Binding-site contacts:
Ligand atom C5 contacts residue ASN248 of chain 1.A at 3.7 Å.
Ligand atom C5 contacts residue ARG183 of chain 1.A at 4.4 Å.
Ligand atom C7 contacts residue ASN248 of chain 1.A at 3.3 Å.
Ligand atom C4 contacts residue ASN248 of chain 1.A at 4.2 Å.
Ligand atom O5 contacts residue ASN248 of chain 1.A at 2.4 Å (h-bond).
Ligand atom C8 contacts residue ASN248 of chain 1.A at 4.4 Å.
Ligand atom C2 contacts residue ASN248 of chain 1.A at 2.4 Å.
Ligand atom O7 contacts residue ASN248 of chain 1.A at 3.4 Å (h-bond).
Ligand atom C1 contacts residue ASN248 of chain 1.A at 1.4 Å.
Ligand atom N2 contacts residue ASN248 of chain 1.A at 2.8 Å (h-bond).
Ligand atom C3 contacts residue ASN248 of chain 1.A at 3.8 Å.

This small molecule binds to this protein.
Small molecule (SMILES): CC(=O)N[C@@H]1[C@@H](O)[C@H](O)[C@@H](CO)O[C@H]1O

Sequence of chain 1.A:
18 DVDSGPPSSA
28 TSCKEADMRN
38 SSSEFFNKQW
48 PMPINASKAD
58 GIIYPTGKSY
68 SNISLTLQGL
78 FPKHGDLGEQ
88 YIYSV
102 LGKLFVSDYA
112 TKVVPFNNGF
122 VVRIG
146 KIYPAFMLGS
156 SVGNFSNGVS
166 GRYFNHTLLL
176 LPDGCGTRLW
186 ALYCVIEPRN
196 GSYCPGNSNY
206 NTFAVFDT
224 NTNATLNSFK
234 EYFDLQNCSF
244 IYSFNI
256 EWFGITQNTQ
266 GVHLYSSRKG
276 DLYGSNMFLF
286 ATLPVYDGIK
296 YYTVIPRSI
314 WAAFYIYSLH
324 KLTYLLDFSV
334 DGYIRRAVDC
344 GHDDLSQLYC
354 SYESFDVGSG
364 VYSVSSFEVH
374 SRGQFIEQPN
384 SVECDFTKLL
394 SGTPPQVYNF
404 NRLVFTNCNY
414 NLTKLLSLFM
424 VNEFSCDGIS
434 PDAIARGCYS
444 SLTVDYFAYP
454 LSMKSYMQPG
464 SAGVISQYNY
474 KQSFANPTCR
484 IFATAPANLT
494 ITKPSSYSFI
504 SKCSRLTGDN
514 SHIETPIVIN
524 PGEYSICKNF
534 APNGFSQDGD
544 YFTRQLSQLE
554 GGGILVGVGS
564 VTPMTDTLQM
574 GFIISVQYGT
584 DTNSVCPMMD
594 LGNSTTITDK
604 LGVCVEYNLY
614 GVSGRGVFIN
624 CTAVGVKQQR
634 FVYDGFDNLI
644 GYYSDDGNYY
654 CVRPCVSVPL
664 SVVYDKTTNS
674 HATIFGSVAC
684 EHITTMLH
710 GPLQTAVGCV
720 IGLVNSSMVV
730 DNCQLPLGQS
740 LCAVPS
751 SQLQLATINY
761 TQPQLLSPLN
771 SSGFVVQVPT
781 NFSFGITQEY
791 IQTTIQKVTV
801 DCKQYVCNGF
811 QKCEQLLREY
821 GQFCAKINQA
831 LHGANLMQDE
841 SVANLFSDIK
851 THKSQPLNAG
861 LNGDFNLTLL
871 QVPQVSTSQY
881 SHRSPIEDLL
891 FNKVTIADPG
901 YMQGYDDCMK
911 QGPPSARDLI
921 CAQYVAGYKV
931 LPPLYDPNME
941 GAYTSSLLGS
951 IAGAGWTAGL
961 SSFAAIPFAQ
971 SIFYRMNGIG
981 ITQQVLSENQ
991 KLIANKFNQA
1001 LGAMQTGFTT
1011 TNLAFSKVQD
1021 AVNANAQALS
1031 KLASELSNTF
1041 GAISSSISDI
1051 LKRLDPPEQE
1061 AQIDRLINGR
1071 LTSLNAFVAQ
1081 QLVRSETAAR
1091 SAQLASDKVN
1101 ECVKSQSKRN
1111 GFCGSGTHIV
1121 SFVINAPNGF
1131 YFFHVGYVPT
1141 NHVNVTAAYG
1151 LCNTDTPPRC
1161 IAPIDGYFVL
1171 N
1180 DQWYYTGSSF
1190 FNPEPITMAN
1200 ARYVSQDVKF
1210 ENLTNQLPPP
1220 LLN